The protein below binds the small molecule below.
Small molecule (SMILES): C=C(CO)C(=O)OC

Sequence of chain 2.A:
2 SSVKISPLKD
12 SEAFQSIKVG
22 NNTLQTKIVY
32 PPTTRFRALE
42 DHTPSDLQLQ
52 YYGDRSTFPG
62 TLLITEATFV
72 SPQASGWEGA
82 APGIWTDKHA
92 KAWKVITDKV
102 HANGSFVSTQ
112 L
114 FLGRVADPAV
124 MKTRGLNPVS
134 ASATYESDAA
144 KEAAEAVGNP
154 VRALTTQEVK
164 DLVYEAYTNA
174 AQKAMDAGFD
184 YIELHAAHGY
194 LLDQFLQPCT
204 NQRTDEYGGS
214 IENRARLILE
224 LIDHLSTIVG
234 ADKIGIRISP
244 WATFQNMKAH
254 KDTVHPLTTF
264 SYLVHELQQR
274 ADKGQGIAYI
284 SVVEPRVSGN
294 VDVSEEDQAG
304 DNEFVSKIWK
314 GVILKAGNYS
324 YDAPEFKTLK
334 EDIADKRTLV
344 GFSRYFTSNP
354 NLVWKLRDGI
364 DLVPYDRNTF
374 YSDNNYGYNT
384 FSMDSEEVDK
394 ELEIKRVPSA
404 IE

Binding-site contacts:
Ligand atom CAH contacts residue MLA1 of chain 2.H at 0.7 Å.
Ligand atom OAD contacts residue HIS191 of chain 2.A at 3.6 Å (h-bond).
Ligand atom OAF contacts residue MLA1 of chain 2.H at 1.5 Å.
Ligand atom OAD contacts residue GLY292 of chain 2.A at 3.2 Å.
Ligand atom CAB contacts residue HIS188 of chain 2.A at 3.3 Å.
Ligand atom CAB contacts residue MLA1 of chain 2.H at 2.5 Å.
Ligand atom CAB contacts residue THR35 of chain 2.A at 4.0 Å.
Ligand atom CAB contacts residue TRP78 of chain 2.A at 3.6 Å (hydrophobic).
Ligand atom CAG contacts residue TYR193 of chain 2.A at 3.8 Å (hydrophobic).
Ligand atom CAB contacts residue ALA68 of chain 2.A at 3.6 Å (hydrophobic).
Ligand atom OAC contacts residue HIS191 of chain 2.A at 3.3 Å (h-bond).
Ligand atom CAE contacts residue ASN293 of chain 2.A at 3.8 Å.
Ligand atom OAF contacts residue TYR193 of chain 2.A at 3.3 Å (h-bond).
Ligand atom OAC contacts residue FMN1 of chain 2.B at 3.5 Å.
Ligand atom OAF contacts residue THR35 of chain 2.A at 3.5 Å (h-bond).
Ligand atom OAD contacts residue MLA1 of chain 2.H at 1.0 Å (h-bond).
Ligand atom CAB contacts residue TYR193 of chain 2.A at 3.4 Å (hydrophobic).
Ligand atom CAE contacts residue PHE247 of chain 2.A at 4.0 Å (hydrophobic).
Ligand atom CAH contacts residue FMN1 of chain 2.B at 3.4 Å.
Ligand atom CAA contacts residue FMN1 of chain 2.B at 3.3 Å.
Ligand atom CAG contacts residue FMN1 of chain 2.B at 3.4 Å.
Ligand atom OAD contacts residue ASN293 of chain 2.A at 3.5 Å (h-bond).
Ligand atom CAE contacts residue GLY292 of chain 2.A at 4.0 Å.
Ligand atom OAC contacts residue HIS188 of chain 2.A at 3.7 Å.
Ligand atom CAB contacts residue FMN1 of chain 2.B at 3.2 Å.
Ligand atom CAE contacts residue MLA1 of chain 2.H at 0.8 Å.
Ligand atom CAE contacts residue TYR374 of chain 2.A at 4.1 Å (hydrophobic).
Ligand atom CAH contacts residue TYR193 of chain 2.A at 3.2 Å (hydrophobic).
Ligand atom CAA contacts residue THR35 of chain 2.A at 3.9 Å.
Ligand atom CAA contacts residue TYR374 of chain 2.A at 3.3 Å (hydrophobic).
Ligand atom OAD contacts residue FMN1 of chain 2.B at 3.5 Å (h-bond).
Ligand atom CAB contacts residue CSD113 of chain 2.A at 3.5 Å.
Ligand atom OAC contacts residue MLA1 of chain 2.H at 0.6 Å (h-bond).
Ligand atom CAG contacts residue MLA1 of chain 2.H at 0.7 Å.
Ligand atom CAE contacts residue FMN1 of chain 2.B at 3.6 Å.
Ligand atom OAF contacts residue TRP78 of chain 2.A at 3.5 Å.
Ligand atom CAA contacts residue MLA1 of chain 2.H at 0.5 Å.
Ligand atom OAF contacts residue FMN1 of chain 2.B at 3.2 Å (h-bond).
Ligand atom OAC contacts residue TYR193 of chain 2.A at 3.4 Å.
Ligand atom OAD contacts residue PHE247 of chain 2.A at 4.0 Å.